Sequence of chain 1.A:
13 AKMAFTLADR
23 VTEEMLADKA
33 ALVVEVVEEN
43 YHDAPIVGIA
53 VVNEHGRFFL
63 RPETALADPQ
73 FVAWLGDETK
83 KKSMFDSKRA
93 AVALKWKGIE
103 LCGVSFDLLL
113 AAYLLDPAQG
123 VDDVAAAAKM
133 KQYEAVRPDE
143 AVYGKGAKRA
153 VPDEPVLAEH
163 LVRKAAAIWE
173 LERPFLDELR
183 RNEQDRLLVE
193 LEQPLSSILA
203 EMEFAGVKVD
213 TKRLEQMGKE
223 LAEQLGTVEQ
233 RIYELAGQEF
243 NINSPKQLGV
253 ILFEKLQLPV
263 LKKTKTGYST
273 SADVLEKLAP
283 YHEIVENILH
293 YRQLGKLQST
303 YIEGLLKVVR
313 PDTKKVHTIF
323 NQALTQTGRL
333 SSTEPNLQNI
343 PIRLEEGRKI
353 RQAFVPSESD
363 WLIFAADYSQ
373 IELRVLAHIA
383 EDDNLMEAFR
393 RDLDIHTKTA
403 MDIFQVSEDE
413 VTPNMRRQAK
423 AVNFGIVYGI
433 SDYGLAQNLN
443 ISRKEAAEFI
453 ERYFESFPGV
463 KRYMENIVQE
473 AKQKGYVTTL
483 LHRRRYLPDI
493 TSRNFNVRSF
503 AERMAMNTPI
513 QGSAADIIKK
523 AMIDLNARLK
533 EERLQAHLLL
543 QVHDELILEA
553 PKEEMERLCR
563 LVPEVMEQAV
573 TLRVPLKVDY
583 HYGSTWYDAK

The small molecule below binds the protein below.
Small molecule (SMILES): Nc1ccn([C@H]2C[C@H](O)[C@@H](CO[P](=O)(O)O[P](=O)(O)OP(=O)(O)O)O2)c(=O)n1

Binding-site contacts:
Ligand atom O4' contacts residue LEU483 of chain 1.A at 3.7 Å.
Ligand atom N1 contacts residue ARG188 of chain 1.A at 4.1 Å.
Ligand atom N3 contacts residue ARG188 of chain 1.A at 3.1 Å (salt-bridge).
Ligand atom C5 contacts residue ARG188 of chain 1.A at 4.1 Å.
Ligand atom O2 contacts residue ASP187 of chain 1.A at 3.8 Å.
Ligand atom N3 contacts residue GLU185 of chain 1.A at 3.1 Å (salt-bridge).
Ligand atom N4 contacts residue GLU185 of chain 1.A at 3.9 Å.
Ligand atom C2 contacts residue ASP187 of chain 1.A at 4.0 Å.
Ligand atom C4 contacts residue ASP187 of chain 1.A at 3.5 Å.
Ligand atom C6 contacts residue GLU185 of chain 1.A at 3.6 Å.
Ligand atom C4' contacts residue LEU483 of chain 1.A at 4.0 Å (hydrophobic).
Ligand atom C1' contacts residue HIS484 of chain 1.A at 3.4 Å.
Ligand atom C2' contacts residue LEU483 of chain 1.A at 3.7 Å (hydrophobic).
Ligand atom N1 contacts residue HIS484 of chain 1.A at 3.4 Å (h-bond).
Ligand atom O4' contacts residue HIS484 of chain 1.A at 3.0 Å (h-bond).
Ligand atom N4 contacts residue ASP187 of chain 1.A at 2.7 Å (salt-bridge).
Ligand atom C5 contacts residue GLU185 of chain 1.A at 3.8 Å.
Ligand atom O2 contacts residue GLN186 of chain 1.A at 3.3 Å.
Ligand atom O2 contacts residue GLU185 of chain 1.A at 3.1 Å (salt-bridge).
Ligand atom C1' contacts residue LEU483 of chain 1.A at 3.4 Å (hydrophobic).
Ligand atom O3' contacts residue LEU483 of chain 1.A at 3.7 Å.
Ligand atom C2 contacts residue ARG188 of chain 1.A at 3.4 Å.
Ligand atom O2A contacts residue ARG188 of chain 1.A at 4.0 Å.
Ligand atom C2 contacts residue GLU185 of chain 1.A at 2.8 Å.
Ligand atom N1 contacts residue GLU185 of chain 1.A at 3.1 Å (salt-bridge).
Ligand atom C2 contacts residue GLN186 of chain 1.A at 3.8 Å.
Ligand atom C6 contacts residue HIS484 of chain 1.A at 3.5 Å.
Ligand atom C3' contacts residue ARG188 of chain 1.A at 4.1 Å.
Ligand atom C1' contacts residue GLU185 of chain 1.A at 3.7 Å.
Ligand atom N3 contacts residue GLN186 of chain 1.A at 3.5 Å (h-bond).
Ligand atom O2 contacts residue LEU189 of chain 1.A at 2.8 Å (h-bond).
Ligand atom C2' contacts residue ARG188 of chain 1.A at 4.1 Å.
Ligand atom C4 contacts residue ARG188 of chain 1.A at 3.9 Å.
Ligand atom O5' contacts residue HIS484 of chain 1.A at 3.8 Å.
Ligand atom C2 contacts residue LEU189 of chain 1.A at 3.8 Å (hydrophobic).
Ligand atom C5' contacts residue HIS484 of chain 1.A at 4.0 Å.
Ligand atom C4' contacts residue HIS484 of chain 1.A at 4.0 Å.
Ligand atom N3 contacts residue ASP187 of chain 1.A at 3.4 Å (salt-bridge).
Ligand atom O2 contacts residue ARG188 of chain 1.A at 3.2 Å (salt-bridge).
Ligand atom C4 contacts residue GLU185 of chain 1.A at 3.6 Å.